Binding-site contacts:
Ligand atom C22 contacts residue PHE34 of chain 1.A at 4.2 Å (hydrophobic).
Ligand atom RU1 contacts residue LYS33 of chain 1.A at 2.5 Å.
Ligand atom O1 contacts residue LYS33 of chain 1.A at 3.0 Å (salt-bridge).
Ligand atom C5 contacts residue VAL2 of chain 1.A at 4.3 Å (hydrophobic).
Ligand atom C3 contacts residue ASN37 of chain 1.A at 3.8 Å.
Ligand atom O21 contacts residue ASN37 of chain 1.A at 4.5 Å.
Ligand atom C5 contacts residue PHE3 of chain 1.A at 4.2 Å (hydrophobic).
Ligand atom O11 contacts residue ASN37 of chain 1.A at 3.3 Å (h-bond).
Ligand atom C17 contacts residue PHE34 of chain 1.A at 4.4 Å (hydrophobic).
Ligand atom O4 contacts residue LYS33 of chain 1.A at 3.2 Å (salt-bridge).
Ligand atom O12 contacts residue ARG114 of chain 1.A at 3.3 Å (salt-bridge).
Ligand atom C41 contacts residue LYS33 of chain 1.A at 4.4 Å.
Ligand atom C6 contacts residue PHE38 of chain 1.A at 3.9 Å (hydrophobic).
Ligand atom N1 contacts residue LYS33 of chain 1.A at 3.5 Å (salt-bridge).
Ligand atom C17 contacts residue ARG114 of chain 1.A at 4.5 Å.
Ligand atom C5 contacts residue ASN37 of chain 1.A at 4.0 Å.
Ligand atom C42 contacts residue LYS33 of chain 1.A at 4.3 Å.
Ligand atom C16 contacts residue ASN37 of chain 1.A at 3.7 Å.
Ligand atom C3 contacts residue LYS33 of chain 1.A at 3.4 Å.
Ligand atom C14 contacts residue LYS33 of chain 1.A at 4.2 Å.
Ligand atom C4 contacts residue ASN37 of chain 1.A at 3.8 Å.
Ligand atom C2 contacts residue LYS33 of chain 1.A at 3.5 Å.
Ligand atom C4 contacts residue LYS33 of chain 1.A at 4.2 Å.
Ligand atom C21 contacts residue ASN37 of chain 1.A at 3.9 Å.
Ligand atom O41 contacts residue LYS33 of chain 1.A at 3.0 Å (salt-bridge).
Ligand atom O12 contacts residue PHE34 of chain 1.A at 4.0 Å.
Ligand atom C6 contacts residue PHE3 of chain 1.A at 4.4 Å (hydrophobic).
Ligand atom C5 contacts residue PHE38 of chain 1.A at 3.8 Å (hydrophobic).
Ligand atom C7 contacts residue LYS33 of chain 1.A at 4.2 Å.

Sequence of chain 1.A:
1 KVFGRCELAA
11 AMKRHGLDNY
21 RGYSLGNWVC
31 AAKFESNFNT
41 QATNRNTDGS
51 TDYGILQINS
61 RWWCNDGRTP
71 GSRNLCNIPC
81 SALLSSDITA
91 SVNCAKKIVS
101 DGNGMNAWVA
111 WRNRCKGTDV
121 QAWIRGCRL

The protein below binds the small molecule below.
Small molecule (SMILES): CC1O[Ru]234OC(CCC(=O)O)O[Ru]2(O1)(OC(CCC(=O)O)O3)N(c1ccccc1)CN4c1ccccc1